Sequence of chain 1.P:
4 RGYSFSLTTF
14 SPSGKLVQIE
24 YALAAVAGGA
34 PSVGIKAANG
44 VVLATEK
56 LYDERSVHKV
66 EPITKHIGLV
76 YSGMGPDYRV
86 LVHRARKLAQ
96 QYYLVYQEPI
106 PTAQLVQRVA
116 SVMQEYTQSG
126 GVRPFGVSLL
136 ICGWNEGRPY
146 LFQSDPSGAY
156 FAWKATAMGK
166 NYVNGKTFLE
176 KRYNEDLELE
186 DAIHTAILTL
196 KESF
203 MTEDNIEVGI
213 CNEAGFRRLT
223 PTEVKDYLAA

Binding-site contacts:
Ligand atom O contacts residue LYS64 of chain 1.Q at 3.3 Å (salt-bridge).
Ligand atom OXT contacts residue ALA77 of chain 1.Q at 4.0 Å.
Ligand atom OXT contacts residue VAL76 of chain 1.Q at 4.1 Å.
Ligand atom CZ contacts residue ALA27 of chain 1.Q at 4.2 Å (hydrophobic).
Ligand atom OH contacts residue LYS18 of chain 1.P at 3.5 Å.
Ligand atom CE2 contacts residue ALA27 of chain 1.Q at 3.3 Å (hydrophobic).
Ligand atom N contacts residue GLY78 of chain 1.Q at 2.7 Å (h-bond).
Ligand atom O contacts residue GLY78 of chain 1.Q at 4.2 Å.
Ligand atom C contacts residue GLY32 of chain 1.Q at 3.6 Å.
Ligand atom CB contacts residue GLY78 of chain 1.Q at 3.4 Å.
Ligand atom CE2 contacts residue ILE79 of chain 1.Q at 4.2 Å (hydrophobic).
Ligand atom CA contacts residue GLY78 of chain 1.Q at 3.5 Å.
Ligand atom OXT contacts residue GLY78 of chain 1.Q at 4.0 Å.
Ligand atom CZ contacts residue GLU23 of chain 1.P at 3.6 Å.
Ligand atom CZ contacts residue GLY17 of chain 1.P at 4.0 Å.
Ligand atom CB contacts residue THR80 of chain 1.Q at 3.2 Å.
Ligand atom CZ contacts residue LEU19 of chain 1.P at 4.0 Å (hydrophobic).
Ligand atom C contacts residue ALA31 of chain 1.Q at 4.1 Å (hydrophobic).
Ligand atom C contacts residue GLY78 of chain 1.Q at 3.5 Å.
Ligand atom CB contacts residue SER152 of chain 1.P at 3.6 Å.
Ligand atom OXT contacts residue GLY32 of chain 1.Q at 3.2 Å (h-bond).
Ligand atom OXT contacts residue ALA31 of chain 1.Q at 3.4 Å.
Ligand atom O contacts residue GLY32 of chain 1.Q at 3.4 Å (h-bond).
Ligand atom C contacts residue LYS64 of chain 1.Q at 3.3 Å.
Ligand atom CD2 contacts residue ALA27 of chain 1.Q at 3.6 Å (hydrophobic).
Ligand atom O contacts residue THR80 of chain 1.Q at 3.4 Å (h-bond).
Ligand atom OXT contacts residue LYS64 of chain 1.Q at 2.9 Å (salt-bridge).
Ligand atom CA contacts residue THR80 of chain 1.Q at 3.4 Å.
Ligand atom N contacts residue THR80 of chain 1.Q at 3.4 Å (h-bond).
Ligand atom CD2 contacts residue ILE22 of chain 1.P at 3.9 Å (hydrophobic).
Ligand atom O contacts residue ARG50 of chain 1.Q at 3.3 Å.
Ligand atom OH contacts residue GLY17 of chain 1.P at 3.0 Å (h-bond).
Ligand atom OH contacts residue GLU23 of chain 1.P at 2.7 Å (salt-bridge).
Ligand atom CE2 contacts residue GLU23 of chain 1.P at 3.6 Å.
Ligand atom CD1 contacts residue ILE79 of chain 1.Q at 4.0 Å (hydrophobic).
Ligand atom O contacts residue ILE79 of chain 1.Q at 3.6 Å.
Ligand atom OH contacts residue LEU19 of chain 1.P at 3.0 Å (h-bond).
Ligand atom CA contacts residue GLY78 of chain 1.Q at 3.6 Å.
Ligand atom C contacts residue THR80 of chain 1.Q at 3.4 Å.
Ligand atom CE1 contacts residue ILE79 of chain 1.Q at 4.0 Å (hydrophobic).

A small-molecule ligand and the protein it binds are described below.
Small molecule (SMILES): C[C@H](NC(=O)[C@H](Cc1ccc(O)cc1)NC(=O)[C@@H](N)Cc1ccc(O)cc1)C(=O)O

Sequence of chain 1.Q:
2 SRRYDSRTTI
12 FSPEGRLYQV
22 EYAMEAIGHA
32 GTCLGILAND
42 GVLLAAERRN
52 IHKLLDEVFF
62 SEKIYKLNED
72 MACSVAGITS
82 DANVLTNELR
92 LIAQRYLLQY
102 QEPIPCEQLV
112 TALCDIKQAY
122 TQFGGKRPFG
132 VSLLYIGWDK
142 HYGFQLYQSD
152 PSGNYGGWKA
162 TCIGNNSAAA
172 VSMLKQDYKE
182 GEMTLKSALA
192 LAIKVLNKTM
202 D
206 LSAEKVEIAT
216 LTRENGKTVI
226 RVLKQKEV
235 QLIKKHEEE